Sequence of chain 1.B:
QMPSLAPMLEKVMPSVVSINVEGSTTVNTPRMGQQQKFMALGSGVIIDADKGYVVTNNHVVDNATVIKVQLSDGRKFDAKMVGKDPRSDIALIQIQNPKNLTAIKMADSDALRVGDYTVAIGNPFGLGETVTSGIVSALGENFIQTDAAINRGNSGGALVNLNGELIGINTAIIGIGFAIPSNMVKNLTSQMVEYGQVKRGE

A small-molecule ligand and the protein it binds are described below.
Small molecule (SMILES): CC(C)O[PH](=O)OC(C)C

Sequence of chain 3.B:
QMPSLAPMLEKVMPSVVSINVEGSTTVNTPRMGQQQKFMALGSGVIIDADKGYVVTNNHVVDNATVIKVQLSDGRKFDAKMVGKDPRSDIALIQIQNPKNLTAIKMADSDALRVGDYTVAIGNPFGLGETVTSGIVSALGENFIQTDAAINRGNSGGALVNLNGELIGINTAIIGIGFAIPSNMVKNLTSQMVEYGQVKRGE

Binding-site contacts:
Ligand atom C3 contacts residue SER210 of chain 3.B at 4.0 Å.
Ligand atom C1 contacts residue GLY168 of chain 3.B at 4.4 Å.
Ligand atom C2 contacts residue GLY168 of chain 3.B at 3.9 Å.
Ligand atom O1P contacts residue THR178 of chain 3.B at 4.1 Å.
Ligand atom C3' contacts residue ARG207 of chain 3.B at 3.8 Å.
Ligand atom C2 contacts residue THR178 of chain 3.B at 3.5 Å.
Ligand atom C2 contacts residue THR176 of chain 3.B at 3.9 Å.
Ligand atom P contacts residue ILE205 of chain 3.B at 4.1 Å.
Ligand atom O2P contacts residue SER210 of chain 3.B at 2.5 Å (h-bond).
Ligand atom C3 contacts residue GLY168 of chain 3.B at 4.2 Å.
Ligand atom C1 contacts residue THR178 of chain 3.B at 4.5 Å.
Ligand atom C1 contacts residue THR176 of chain 3.B at 4.4 Å.
Ligand atom P contacts residue SER210 of chain 3.B at 1.6 Å.
Ligand atom P contacts residue ASN209 of chain 3.B at 4.2 Å.
Ligand atom C1 contacts residue SER210 of chain 3.B at 3.3 Å.
Ligand atom O3P contacts residue ALA204 of chain 3.B at 3.4 Å.
Ligand atom O1P contacts residue ALA204 of chain 3.B at 4.4 Å.
Ligand atom C2' contacts residue PHE171 of chain 3.B at 4.4 Å (hydrophobic).
Ligand atom C1' contacts residue SER210 of chain 3.B at 3.1 Å.
Ligand atom C3' contacts residue GLY237 of chain 1.B at 4.3 Å.
Ligand atom C3' contacts residue ILE205 of chain 3.B at 3.5 Å (hydrophobic).
Ligand atom C3 contacts residue THR176 of chain 3.B at 3.5 Å.
Ligand atom O1P contacts residue SER210 of chain 3.B at 2.8 Å (h-bond).
Ligand atom C1' contacts residue ASN209 of chain 3.B at 4.2 Å.
Ligand atom C2 contacts residue ALA166 of chain 3.B at 3.5 Å (hydrophobic).
Ligand atom C1' contacts residue GLY237 of chain 1.B at 4.3 Å.
Ligand atom C2' contacts residue ILE238 of chain 1.B at 4.1 Å (hydrophobic).
Ligand atom C1' contacts residue ILE205 of chain 3.B at 4.2 Å (hydrophobic).
Ligand atom C3' contacts residue ASN209 of chain 3.B at 3.6 Å.
Ligand atom C2' contacts residue SER210 of chain 3.B at 4.4 Å.
Ligand atom C3 contacts residue PRO170 of chain 3.B at 3.5 Å (hydrophobic).
Ligand atom C2' contacts residue GLY237 of chain 1.B at 3.3 Å.
Ligand atom C2' contacts residue PRO170 of chain 3.B at 4.3 Å (hydrophobic).
Ligand atom O3P contacts residue ILE205 of chain 3.B at 2.9 Å (h-bond).
Ligand atom C3' contacts residue SER210 of chain 3.B at 3.6 Å.
Ligand atom C1' contacts residue PRO170 of chain 3.B at 3.9 Å (hydrophobic).
Ligand atom O2P contacts residue ILE205 of chain 3.B at 3.6 Å.
Ligand atom C3 contacts residue ASN209 of chain 3.B at 4.5 Å.
Ligand atom O3P contacts residue SER210 of chain 3.B at 2.4 Å (h-bond).
Ligand atom C2 contacts residue ILE167 of chain 3.B at 4.0 Å (hydrophobic).